Binding-site contacts:
Ligand atom N1 contacts residue LEU250 of chain 1.C at 3.7 Å.
Ligand atom CL contacts residue TRP129 of chain 1.A at 3.6 Å.
Ligand atom C6 contacts residue LEU250 of chain 1.C at 3.7 Å (hydrophobic).
Ligand atom N1 contacts residue PHE228 of chain 1.C at 3.5 Å.
Ligand atom N1 contacts residue GLN252 of chain 1.C at 2.9 Å (h-bond).
Ligand atom N1 contacts residue PHE45 of chain 1.A at 3.7 Å.
Ligand atom C2' contacts residue ASP11 of chain 1.A at 3.5 Å.
Ligand atom C2 contacts residue GLN252 of chain 1.C at 3.5 Å.
Ligand atom O3' contacts residue TYR70 of chain 1.A at 3.4 Å.
Ligand atom N3 contacts residue PRO73 of chain 1.A at 3.4 Å.
Ligand atom C5 contacts residue PHE228 of chain 1.C at 3.5 Å (hydrophobic).
Ligand atom C5 contacts residue PHE45 of chain 1.A at 3.5 Å (hydrophobic).
Ligand atom N7 contacts residue ASN188 of chain 1.C at 3.0 Å (h-bond).
Ligand atom N6 contacts residue LEU250 of chain 1.C at 2.9 Å (h-bond).
Ligand atom O2' contacts residue ASP11 of chain 1.A at 2.9 Å (salt-bridge).
Ligand atom CL contacts residue GLY131 of chain 1.A at 3.2 Å.
Ligand atom CL contacts residue THR75 of chain 1.A at 3.5 Å.
Ligand atom O3' contacts residue TYR72 of chain 1.A at 3.0 Å (h-bond).
Ligand atom N3 contacts residue PHE228 of chain 1.C at 3.5 Å.
Ligand atom C6 contacts residue PHE228 of chain 1.C at 3.4 Å (hydrophobic).
Ligand atom N9 contacts residue PHE228 of chain 1.C at 3.6 Å.
Ligand atom C3' contacts residue ASP11 of chain 1.A at 3.3 Å.
Ligand atom C2 contacts residue PHE228 of chain 1.C at 3.5 Å (hydrophobic).
Ligand atom N3 contacts residue PHE45 of chain 1.A at 3.6 Å.
Ligand atom N7 contacts residue PHE186 of chain 1.C at 3.5 Å.
Ligand atom O2' contacts residue PRO73 of chain 1.A at 3.5 Å (h-bond).
Ligand atom C2 contacts residue PHE45 of chain 1.A at 3.7 Å (hydrophobic).
Ligand atom C4 contacts residue PHE228 of chain 1.C at 3.5 Å (hydrophobic).
Ligand atom O2' contacts residue PHE45 of chain 1.A at 3.7 Å.
Ligand atom C4' contacts residue TYR72 of chain 1.A at 3.6 Å (hydrophobic).
Ligand atom N6 contacts residue ASN188 of chain 1.C at 3.1 Å (h-bond).
Ligand atom N6 contacts residue PHE228 of chain 1.C at 3.6 Å.
Ligand atom N7 contacts residue PHE228 of chain 1.C at 3.4 Å.
Ligand atom C4 contacts residue PHE45 of chain 1.A at 3.5 Å (hydrophobic).
Ligand atom C8 contacts residue PHE186 of chain 1.C at 3.5 Å (hydrophobic).
Ligand atom O2' contacts residue TYR72 of chain 1.A at 3.5 Å (h-bond).
Ligand atom CL contacts residue TYR130 of chain 1.A at 3.5 Å.
Ligand atom C6 contacts residue PHE45 of chain 1.A at 3.6 Å (hydrophobic).
Ligand atom O3' contacts residue ASP11 of chain 1.A at 2.6 Å (salt-bridge).
Ligand atom C5' contacts residue TRP129 of chain 1.A at 3.5 Å (hydrophobic).

The small molecule below binds the protein below.
Small molecule (SMILES): Nc1ncnc2c1ncn2[C@@H]1O[C@H](CCl)[C@@H](O)[C@H]1O

Sequence of chain 1.C:
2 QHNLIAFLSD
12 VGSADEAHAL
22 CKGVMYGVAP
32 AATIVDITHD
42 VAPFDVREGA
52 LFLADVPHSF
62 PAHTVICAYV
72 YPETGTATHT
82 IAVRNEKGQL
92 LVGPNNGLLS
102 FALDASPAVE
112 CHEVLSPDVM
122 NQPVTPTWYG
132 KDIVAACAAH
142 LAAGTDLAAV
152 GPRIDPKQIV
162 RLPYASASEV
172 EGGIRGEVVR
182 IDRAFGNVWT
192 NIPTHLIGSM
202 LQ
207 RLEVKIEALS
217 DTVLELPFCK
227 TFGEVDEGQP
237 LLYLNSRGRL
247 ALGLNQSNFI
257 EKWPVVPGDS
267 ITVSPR

Sequence of chain 1.A:
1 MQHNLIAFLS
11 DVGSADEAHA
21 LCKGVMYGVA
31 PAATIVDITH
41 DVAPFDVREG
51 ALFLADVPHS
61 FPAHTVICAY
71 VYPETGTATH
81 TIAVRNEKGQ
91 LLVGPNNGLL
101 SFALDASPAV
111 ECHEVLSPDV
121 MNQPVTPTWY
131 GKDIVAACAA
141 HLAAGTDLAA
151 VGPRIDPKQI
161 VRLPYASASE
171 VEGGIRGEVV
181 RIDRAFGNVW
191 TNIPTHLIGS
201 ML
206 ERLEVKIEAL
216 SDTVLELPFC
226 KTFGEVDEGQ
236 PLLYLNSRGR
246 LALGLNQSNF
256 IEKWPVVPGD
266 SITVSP